Binding-site contacts:
Ligand atom C3 contacts residue PHE54 of chain 1.A at 3.8 Å (hydrophobic).
Ligand atom C4 contacts residue ASP75 of chain 1.A at 3.7 Å.
Ligand atom C4 contacts residue ILE73 of chain 1.A at 3.9 Å (hydrophobic).
Ligand atom C3 contacts residue ILE73 of chain 1.A at 3.9 Å (hydrophobic).
Ligand atom C4 contacts residue LEU74 of chain 1.A at 4.2 Å (hydrophobic).
Ligand atom O5 contacts residue ARG56 of chain 1.A at 2.9 Å (salt-bridge).
Ligand atom C4 contacts residue PHE54 of chain 1.A at 4.5 Å (hydrophobic).
Ligand atom O6 contacts residue ILE73 of chain 1.A at 4.4 Å.
Ligand atom C1 contacts residue ILE335 of chain 1.A at 4.2 Å (hydrophobic).
Ligand atom O6 contacts residue PHE54 of chain 1.A at 2.9 Å (h-bond).
Ligand atom C2 contacts residue ARG56 of chain 1.A at 3.9 Å.
Ligand atom O5 contacts residue GLY55 of chain 1.A at 3.6 Å.
Ligand atom C3 contacts residue GLY55 of chain 1.A at 3.7 Å.
Ligand atom C4 contacts residue LYS78 of chain 1.A at 4.4 Å.
Ligand atom C1 contacts residue ARG56 of chain 1.A at 3.9 Å.
Ligand atom O6 contacts residue GLY55 of chain 1.A at 3.4 Å.
Ligand atom C2 contacts residue GLY55 of chain 1.A at 4.3 Å.
Ligand atom C3 contacts residue ASP75 of chain 1.A at 4.1 Å.
Ligand atom O6 contacts residue ASP75 of chain 1.A at 3.5 Å.
Ligand atom C3 contacts residue LYS78 of chain 1.A at 4.1 Å.
Ligand atom C1 contacts residue ILE73 of chain 1.A at 3.9 Å (hydrophobic).
Ligand atom O6 contacts residue LYS78 of chain 1.A at 2.9 Å (salt-bridge).
Ligand atom C4 contacts residue ASN115 of chain 1.A at 3.1 Å.

The protein below binds the small molecule below.
Small molecule (SMILES): C[C@@H](O)[C@@H](C)O

Sequence of chain 1.A:
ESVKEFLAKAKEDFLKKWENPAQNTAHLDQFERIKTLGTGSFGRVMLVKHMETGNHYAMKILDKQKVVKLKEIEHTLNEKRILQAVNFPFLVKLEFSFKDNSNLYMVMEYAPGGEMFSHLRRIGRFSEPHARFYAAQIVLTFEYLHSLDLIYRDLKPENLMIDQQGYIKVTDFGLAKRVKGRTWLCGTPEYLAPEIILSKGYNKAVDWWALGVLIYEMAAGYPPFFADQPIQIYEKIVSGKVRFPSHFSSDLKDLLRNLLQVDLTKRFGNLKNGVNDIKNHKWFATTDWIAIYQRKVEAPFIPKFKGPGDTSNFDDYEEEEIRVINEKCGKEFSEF